The small molecule below binds the protein below.
Small molecule (SMILES): CN[C@@H]1CCc2c(ccc(O)c2O)[C@H]1O

Binding-site contacts:
Ligand atom CAG contacts residue PHE224 of chain 1.D at 3.4 Å (hydrophobic).
Ligand atom CAH contacts residue TYR339 of chain 1.D at 3.9 Å (hydrophobic).
Ligand atom CAD contacts residue ASN324 of chain 1.D at 4.3 Å.
Ligand atom CAI contacts residue VAL145 of chain 1.D at 4.3 Å (hydrophobic).
Ligand atom CAF contacts residue VAL145 of chain 1.D at 4.4 Å (hydrophobic).
Ligand atom CAB contacts residue VAL148 of chain 1.D at 3.8 Å (hydrophobic).
Ligand atom OAK contacts residue SER234 of chain 1.D at 2.9 Å (h-bond).
Ligand atom OAK contacts residue ASN324 of chain 1.D at 3.8 Å.
Ligand atom CAA contacts residue VAL148 of chain 1.D at 3.6 Å (hydrophobic).
Ligand atom NAN contacts residue ASP144 of chain 1.D at 3.0 Å (salt-bridge).
Ligand atom CAF contacts residue PHE320 of chain 1.D at 4.2 Å (hydrophobic).
Ligand atom OAM contacts residue ASP144 of chain 1.D at 2.3 Å (salt-bridge).
Ligand atom CAA contacts residue PHE320 of chain 1.D at 4.4 Å (hydrophobic).
Ligand atom CAH contacts residue PHE224 of chain 1.D at 3.6 Å (hydrophobic).
Ligand atom OAL contacts residue SER235 of chain 1.D at 3.9 Å.
Ligand atom CAI contacts residue ASP144 of chain 1.D at 3.3 Å.
Ligand atom CAB contacts residue VAL145 of chain 1.D at 4.3 Å (hydrophobic).
Ligand atom OAL contacts residue SER234 of chain 1.D at 2.6 Å (h-bond).
Ligand atom CAJ contacts residue ASP144 of chain 1.D at 3.3 Å.
Ligand atom CAC contacts residue VAL145 of chain 1.D at 4.4 Å (hydrophobic).
Ligand atom CAC contacts residue SER234 of chain 1.D at 3.6 Å.
Ligand atom NAN contacts residue ASN343 of chain 1.D at 3.4 Å (h-bond).
Ligand atom CAI contacts residue ASN343 of chain 1.D at 4.2 Å.
Ligand atom CAD contacts residue SER234 of chain 1.D at 3.7 Å.
Ligand atom CAO contacts residue ASN343 of chain 1.D at 4.2 Å.
Ligand atom CAF contacts residue ASP144 of chain 1.D at 4.4 Å.
Ligand atom CAB contacts residue PHE321 of chain 1.D at 3.9 Å (hydrophobic).
Ligand atom NAN contacts residue TYR347 of chain 1.D at 4.2 Å.
Ligand atom OAM contacts residue VAL148 of chain 1.D at 3.9 Å.
Ligand atom CAO contacts residue PHE224 of chain 1.D at 4.2 Å (hydrophobic).
Ligand atom CAG contacts residue TYR339 of chain 1.D at 3.8 Å (hydrophobic).
Ligand atom OAM contacts residue ASN343 of chain 1.D at 4.1 Å.
Ligand atom CAC contacts residue PHE321 of chain 1.D at 4.0 Å (hydrophobic).
Ligand atom CAJ contacts residue PHE320 of chain 1.D at 4.0 Å (hydrophobic).
Ligand atom CAJ contacts residue ASN343 of chain 1.D at 4.1 Å.
Ligand atom CAA contacts residue PHE321 of chain 1.D at 4.4 Å (hydrophobic).
Ligand atom OAM contacts residue TYR347 of chain 1.D at 4.2 Å.
Ligand atom OAK contacts residue TYR230 of chain 1.D at 4.0 Å.
Ligand atom CAO contacts residue ASP144 of chain 1.D at 3.9 Å.
Ligand atom OAL contacts residue PHE321 of chain 1.D at 4.0 Å.

Sequence of chain 1.D:
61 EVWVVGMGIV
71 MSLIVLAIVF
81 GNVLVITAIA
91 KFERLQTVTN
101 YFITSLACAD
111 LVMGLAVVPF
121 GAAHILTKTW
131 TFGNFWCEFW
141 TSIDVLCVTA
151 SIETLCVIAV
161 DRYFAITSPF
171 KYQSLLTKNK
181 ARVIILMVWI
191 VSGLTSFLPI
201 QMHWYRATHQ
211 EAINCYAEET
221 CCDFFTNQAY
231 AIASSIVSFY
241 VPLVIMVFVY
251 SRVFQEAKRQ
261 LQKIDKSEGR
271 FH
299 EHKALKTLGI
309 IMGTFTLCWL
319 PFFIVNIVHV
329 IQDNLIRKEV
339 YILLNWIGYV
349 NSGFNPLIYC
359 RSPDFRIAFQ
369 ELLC